A small-molecule ligand and the protein it binds are described below.
Small molecule (SMILES): Nc1nc2c(ncn2[C@@H]2O[C@H](CO[P](=O)(O)O[P](=O)(O)OP(=O)(O)O)[C@@H](O[P](=O)(O)OC[C@H]3O[C@@H](n4cnc5c(=O)nc(N)[nH]c54)[C@H](O)[C@@H]3O[P](=O)(O)OC[C@H]3O[C@@H](n4cnc5c(=O)nc(N)[nH]c54)[C@H](O)[C@@H]3O[P](=O)(O)OC[C@H]3O[C@@H](n4cnc5c(=O)nc(N)[nH]c54)[C@H](O)[C@@H]3O)[C@H]2O)c(=O)[nH]1

Sequence of chain 1.D:
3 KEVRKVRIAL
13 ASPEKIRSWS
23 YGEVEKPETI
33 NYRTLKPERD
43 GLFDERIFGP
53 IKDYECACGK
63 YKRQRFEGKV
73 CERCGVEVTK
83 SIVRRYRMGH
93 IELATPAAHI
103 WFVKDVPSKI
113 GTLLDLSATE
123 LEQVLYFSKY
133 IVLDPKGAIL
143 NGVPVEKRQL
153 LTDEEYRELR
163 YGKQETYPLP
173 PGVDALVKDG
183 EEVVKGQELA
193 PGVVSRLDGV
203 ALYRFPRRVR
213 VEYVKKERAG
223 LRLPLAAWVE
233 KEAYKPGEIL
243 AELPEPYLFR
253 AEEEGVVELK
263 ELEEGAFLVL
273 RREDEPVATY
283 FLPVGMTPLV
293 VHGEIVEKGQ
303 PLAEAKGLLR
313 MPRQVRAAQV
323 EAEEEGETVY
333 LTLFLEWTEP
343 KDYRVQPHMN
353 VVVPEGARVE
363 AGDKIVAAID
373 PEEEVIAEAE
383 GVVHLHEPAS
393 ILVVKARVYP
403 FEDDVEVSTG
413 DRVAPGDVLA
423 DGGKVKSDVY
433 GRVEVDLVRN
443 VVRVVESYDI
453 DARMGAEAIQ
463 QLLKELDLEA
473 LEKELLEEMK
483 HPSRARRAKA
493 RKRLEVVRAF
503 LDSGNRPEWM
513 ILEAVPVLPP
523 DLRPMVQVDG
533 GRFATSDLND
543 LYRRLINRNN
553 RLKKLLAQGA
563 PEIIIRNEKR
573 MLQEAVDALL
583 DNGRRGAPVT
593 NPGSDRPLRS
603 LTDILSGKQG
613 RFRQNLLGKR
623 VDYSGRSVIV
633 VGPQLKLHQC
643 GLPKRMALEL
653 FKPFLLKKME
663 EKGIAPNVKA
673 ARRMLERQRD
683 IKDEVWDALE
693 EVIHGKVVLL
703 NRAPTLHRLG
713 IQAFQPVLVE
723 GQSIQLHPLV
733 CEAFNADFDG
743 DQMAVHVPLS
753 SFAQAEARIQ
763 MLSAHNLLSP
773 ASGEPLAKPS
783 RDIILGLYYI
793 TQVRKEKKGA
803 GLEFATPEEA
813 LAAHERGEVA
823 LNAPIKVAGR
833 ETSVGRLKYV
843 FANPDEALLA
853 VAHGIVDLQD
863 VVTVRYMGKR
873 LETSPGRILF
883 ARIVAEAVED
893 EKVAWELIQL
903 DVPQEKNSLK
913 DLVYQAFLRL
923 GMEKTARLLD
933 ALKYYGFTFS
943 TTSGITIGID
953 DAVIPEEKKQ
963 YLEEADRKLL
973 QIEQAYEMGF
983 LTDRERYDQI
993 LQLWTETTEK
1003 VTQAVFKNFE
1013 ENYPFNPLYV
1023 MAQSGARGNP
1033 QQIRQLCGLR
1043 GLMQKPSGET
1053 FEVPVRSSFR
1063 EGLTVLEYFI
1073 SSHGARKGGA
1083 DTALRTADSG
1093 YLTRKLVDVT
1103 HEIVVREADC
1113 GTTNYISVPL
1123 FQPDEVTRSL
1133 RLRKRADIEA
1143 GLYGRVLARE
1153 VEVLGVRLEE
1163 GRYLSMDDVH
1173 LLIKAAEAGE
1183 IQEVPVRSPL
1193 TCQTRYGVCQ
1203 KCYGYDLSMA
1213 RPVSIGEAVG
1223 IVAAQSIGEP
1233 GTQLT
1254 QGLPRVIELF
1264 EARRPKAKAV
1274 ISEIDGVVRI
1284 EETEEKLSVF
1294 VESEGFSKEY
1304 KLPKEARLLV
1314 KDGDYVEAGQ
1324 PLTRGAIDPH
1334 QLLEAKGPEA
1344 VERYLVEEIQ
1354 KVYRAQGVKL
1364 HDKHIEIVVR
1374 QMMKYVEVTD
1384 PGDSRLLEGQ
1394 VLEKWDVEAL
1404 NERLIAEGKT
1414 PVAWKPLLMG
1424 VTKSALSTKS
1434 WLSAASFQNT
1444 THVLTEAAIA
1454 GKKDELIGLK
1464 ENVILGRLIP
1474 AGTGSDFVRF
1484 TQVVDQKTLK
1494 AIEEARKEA

Sequence of chain 1.F:
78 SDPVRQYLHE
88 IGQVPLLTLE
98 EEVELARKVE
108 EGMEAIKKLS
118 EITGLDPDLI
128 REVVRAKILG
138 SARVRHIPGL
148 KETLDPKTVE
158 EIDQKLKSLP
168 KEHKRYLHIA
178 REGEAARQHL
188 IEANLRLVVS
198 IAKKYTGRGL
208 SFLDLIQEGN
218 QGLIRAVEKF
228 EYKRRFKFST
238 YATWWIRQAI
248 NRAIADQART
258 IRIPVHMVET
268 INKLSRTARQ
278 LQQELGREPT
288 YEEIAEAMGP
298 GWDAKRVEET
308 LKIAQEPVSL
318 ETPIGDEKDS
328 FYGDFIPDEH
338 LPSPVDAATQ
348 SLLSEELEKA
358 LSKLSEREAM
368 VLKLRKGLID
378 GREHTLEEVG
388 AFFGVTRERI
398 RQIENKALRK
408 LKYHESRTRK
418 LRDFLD

Sequence of chain 1.C:
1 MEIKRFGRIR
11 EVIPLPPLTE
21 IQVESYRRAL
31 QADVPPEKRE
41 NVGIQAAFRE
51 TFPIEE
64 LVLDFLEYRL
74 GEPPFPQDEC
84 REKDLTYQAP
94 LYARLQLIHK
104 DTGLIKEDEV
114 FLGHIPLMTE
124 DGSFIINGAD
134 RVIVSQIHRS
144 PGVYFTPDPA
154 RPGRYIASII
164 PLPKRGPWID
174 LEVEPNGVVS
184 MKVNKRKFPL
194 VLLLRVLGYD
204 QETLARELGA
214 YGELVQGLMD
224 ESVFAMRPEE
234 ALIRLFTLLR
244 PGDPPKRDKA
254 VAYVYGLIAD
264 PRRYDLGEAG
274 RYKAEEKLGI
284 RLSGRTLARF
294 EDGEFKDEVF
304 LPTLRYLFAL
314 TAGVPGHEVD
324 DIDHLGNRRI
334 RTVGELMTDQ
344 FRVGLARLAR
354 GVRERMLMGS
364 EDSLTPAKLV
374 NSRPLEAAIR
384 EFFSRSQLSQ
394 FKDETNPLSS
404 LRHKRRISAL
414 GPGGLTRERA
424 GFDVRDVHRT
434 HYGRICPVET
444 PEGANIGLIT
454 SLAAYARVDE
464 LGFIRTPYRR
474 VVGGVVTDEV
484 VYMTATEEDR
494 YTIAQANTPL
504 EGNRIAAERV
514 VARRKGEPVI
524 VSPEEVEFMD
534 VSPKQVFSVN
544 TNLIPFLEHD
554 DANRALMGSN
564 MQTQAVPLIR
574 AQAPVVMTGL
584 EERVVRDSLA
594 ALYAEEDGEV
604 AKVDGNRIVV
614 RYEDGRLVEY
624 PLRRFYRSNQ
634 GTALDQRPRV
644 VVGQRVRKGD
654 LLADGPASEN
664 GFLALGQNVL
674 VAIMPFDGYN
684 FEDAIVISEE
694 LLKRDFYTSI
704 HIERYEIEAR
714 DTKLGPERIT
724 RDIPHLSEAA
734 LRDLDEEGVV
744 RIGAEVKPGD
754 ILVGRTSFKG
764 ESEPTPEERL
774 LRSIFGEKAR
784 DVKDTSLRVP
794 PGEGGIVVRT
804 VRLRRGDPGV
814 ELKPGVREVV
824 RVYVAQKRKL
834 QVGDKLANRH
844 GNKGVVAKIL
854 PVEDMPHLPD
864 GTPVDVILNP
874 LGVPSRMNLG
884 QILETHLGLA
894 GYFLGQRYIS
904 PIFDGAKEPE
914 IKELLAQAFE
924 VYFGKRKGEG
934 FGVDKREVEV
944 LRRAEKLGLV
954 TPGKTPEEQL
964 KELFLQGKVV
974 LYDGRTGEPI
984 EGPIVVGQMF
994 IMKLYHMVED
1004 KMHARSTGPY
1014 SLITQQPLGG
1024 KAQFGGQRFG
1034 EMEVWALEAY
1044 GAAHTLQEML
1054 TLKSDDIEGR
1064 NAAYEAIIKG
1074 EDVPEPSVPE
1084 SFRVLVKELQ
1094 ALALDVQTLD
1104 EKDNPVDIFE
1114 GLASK

Binding-site contacts:
Ligand atom OP1 contacts residue ARG409 of chain 1.C at 3.3 Å (salt-bridge).
Ligand atom P contacts residue LYS846 of chain 1.C at 3.5 Å.
Ligand atom C5' contacts residue ILE452 of chain 1.C at 3.8 Å (hydrophobic).
Ligand atom OP1 contacts residue LYS846 of chain 1.C at 2.7 Å (salt-bridge).
Ligand atom C3' contacts residue MG1 of chain 1.L at 3.3 Å.
Ligand atom PB contacts residue GLN390 of chain 1.C at 3.8 Å.
Ligand atom O3G contacts residue GLU324 of chain 1.F at 2.6 Å (salt-bridge).
Ligand atom O1B contacts residue ARG420 of chain 1.C at 2.5 Å (salt-bridge).
Ligand atom OP2 contacts residue LYS846 of chain 1.C at 3.5 Å (salt-bridge).
Ligand atom C2' contacts residue ARG704 of chain 1.D at 3.4 Å.
Ligand atom O2B contacts residue GLN390 of chain 1.C at 2.8 Å (h-bond).
Ligand atom O2G contacts residue GLN390 of chain 1.C at 3.8 Å.
Ligand atom O2' contacts residue ARG704 of chain 1.D at 2.5 Å (salt-bridge).
Ligand atom O1G contacts residue ASP323 of chain 1.F at 3.7 Å.
Ligand atom C4' contacts residue ASP743 of chain 1.D at 3.4 Å.
Ligand atom C4' contacts residue HIS999 of chain 1.C at 3.5 Å.
Ligand atom O1G contacts residue GLU324 of chain 1.F at 3.6 Å.
Ligand atom O3A contacts residue GLN390 of chain 1.C at 3.7 Å.
Ligand atom O3G contacts residue ASP323 of chain 1.F at 2.8 Å.
Ligand atom PG contacts residue ASP323 of chain 1.F at 3.7 Å.
Ligand atom O3' contacts residue ASP739 of chain 1.D at 3.7 Å.
Ligand atom C5' contacts residue HIS999 of chain 1.C at 3.5 Å.
Ligand atom O3' contacts residue LYS838 of chain 1.C at 3.6 Å (salt-bridge).
Ligand atom OP1 contacts residue ASP741 of chain 1.D at 3.5 Å (salt-bridge).
Ligand atom N2 contacts residue PRO706 of chain 1.D at 3.7 Å.
Ligand atom O4' contacts residue HIS999 of chain 1.C at 3.6 Å.
Ligand atom O3' contacts residue GLN567 of chain 1.C at 3.4 Å (h-bond).
Ligand atom PG contacts residue GLU324 of chain 1.F at 3.6 Å.
Ligand atom OP1 contacts residue LYS838 of chain 1.C at 3.1 Å (salt-bridge).
Ligand atom C5' contacts residue ASP741 of chain 1.D at 3.8 Å.
Ligand atom O2' contacts residue MG1 of chain 1.L at 3.6 Å.
Ligand atom N2 contacts residue ALA705 of chain 1.D at 3.1 Å (h-bond).
Ligand atom PA contacts residue ASN448 of chain 1.C at 3.8 Å.
Ligand atom O3' contacts residue ASP743 of chain 1.D at 3.2 Å (salt-bridge).
Ligand atom C3' contacts residue ASP743 of chain 1.D at 3.7 Å.
Ligand atom O2' contacts residue ASP743 of chain 1.D at 3.1 Å.
Ligand atom O3' contacts residue MG1 of chain 1.L at 2.0 Å.
Ligand atom O3' contacts residue ASP741 of chain 1.D at 3.2 Å (salt-bridge).
Ligand atom O2A contacts residue ASN448 of chain 1.C at 2.6 Å (h-bond).
Ligand atom OP1 contacts residue GLN567 of chain 1.C at 3.1 Å (h-bond).